Binding-site contacts:
Ligand atom N2 contacts residue GLY116 of chain 1.B at 3.3 Å (h-bond).
Ligand atom C11 contacts residue LEU38 of chain 1.B at 3.7 Å (hydrophobic).
Ligand atom C12 contacts residue LEU115 of chain 1.B at 3.8 Å (hydrophobic).
Ligand atom O contacts residue LEU38 of chain 1.B at 3.6 Å.
Ligand atom C22 contacts residue ALA60 of chain 1.B at 3.7 Å (hydrophobic).
Ligand atom N5 contacts residue LEU115 of chain 1.B at 3.1 Å (h-bond).
Ligand atom C22 contacts residue LEU166 of chain 1.B at 3.8 Å (hydrophobic).
Ligand atom C11 contacts residue LEU115 of chain 1.B at 3.7 Å (hydrophobic).
Ligand atom C18 contacts residue LYS62 of chain 1.B at 3.7 Å.
Ligand atom C23 contacts residue ALA60 of chain 1.B at 3.5 Å (hydrophobic).
Ligand atom C10 contacts residue LEU38 of chain 1.B at 3.8 Å (hydrophobic).
Ligand atom C24 contacts residue LYS117 of chain 1.B at 3.8 Å.
Ligand atom C18 contacts residue PHE112 of chain 1.B at 3.5 Å (hydrophobic).
Ligand atom C22 contacts residue GLU113 of chain 1.B at 3.4 Å.
Ligand atom C10 contacts residue LEU115 of chain 1.B at 3.5 Å (hydrophobic).
Ligand atom C14 contacts residue LEU166 of chain 1.B at 3.7 Å (hydrophobic).
Ligand atom C23 contacts residue LEU166 of chain 1.B at 3.5 Å (hydrophobic).
Ligand atom C8 contacts residue LEU115 of chain 1.B at 3.8 Å (hydrophobic).
Ligand atom C24 contacts residue GLY116 of chain 1.B at 3.8 Å.
Ligand atom C18 contacts residue GLU77 of chain 1.B at 3.7 Å.
Ligand atom C contacts residue ASN37 of chain 1.B at 3.2 Å.
Ligand atom C9 contacts residue LEU38 of chain 1.B at 3.9 Å (hydrophobic).
Ligand atom C21 contacts residue VAL96 of chain 1.B at 3.7 Å (hydrophobic).
Ligand atom C17 contacts residue PHE112 of chain 1.B at 3.4 Å (hydrophobic).
Ligand atom C13 contacts residue LEU166 of chain 1.B at 3.8 Å (hydrophobic).
Ligand atom C10 contacts residue GLY116 of chain 1.B at 3.6 Å.
Ligand atom C12 contacts residue GLY116 of chain 1.B at 3.9 Å.
Ligand atom N5 contacts residue LEU166 of chain 1.B at 3.9 Å.
Ligand atom N2 contacts residue LEU114 of chain 1.B at 3.8 Å.
Ligand atom C18 contacts residue ASP196 of chain 1.B at 3.7 Å.
Ligand atom N4 contacts residue LYS62 of chain 1.B at 2.9 Å (salt-bridge).
Ligand atom N4 contacts residue ASP196 of chain 1.B at 3.5 Å.
Ligand atom C25 contacts residue LYS117 of chain 1.B at 3.7 Å.
Ligand atom C9 contacts residue LEU115 of chain 1.B at 3.1 Å (hydrophobic).
Ligand atom C11 contacts residue GLY116 of chain 1.B at 3.4 Å.
Ligand atom C19 contacts residue ASP196 of chain 1.B at 3.9 Å.
Ligand atom N2 contacts residue LEU115 of chain 1.B at 2.9 Å (h-bond).
Ligand atom N5 contacts residue ALA60 of chain 1.B at 3.7 Å.
Ligand atom N3 contacts residue LEU166 of chain 1.B at 3.4 Å.
Ligand atom C19 contacts residue LYS62 of chain 1.B at 3.8 Å.

Sequence of chain 1.B:
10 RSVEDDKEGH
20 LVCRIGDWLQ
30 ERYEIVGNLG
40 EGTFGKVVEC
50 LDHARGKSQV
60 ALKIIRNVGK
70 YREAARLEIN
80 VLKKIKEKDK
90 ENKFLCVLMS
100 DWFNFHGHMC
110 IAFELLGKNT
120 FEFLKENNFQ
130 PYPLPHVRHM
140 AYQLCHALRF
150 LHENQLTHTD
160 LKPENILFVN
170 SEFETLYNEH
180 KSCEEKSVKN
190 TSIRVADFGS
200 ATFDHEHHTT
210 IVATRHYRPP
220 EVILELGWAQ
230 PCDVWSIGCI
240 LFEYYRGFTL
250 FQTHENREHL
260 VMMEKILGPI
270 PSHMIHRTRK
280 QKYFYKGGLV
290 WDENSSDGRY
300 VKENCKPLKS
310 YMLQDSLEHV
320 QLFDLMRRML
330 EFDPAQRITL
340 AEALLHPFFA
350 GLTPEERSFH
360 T

This protein binds this small molecule.
Small molecule (SMILES): CN1CCN(C(=O)C(C)(C)c2ccc(C(=O)Nc3cn4cc(-c5ccncc5)ccc4n3)cc2)CC1